Sequence of chain 1.A:
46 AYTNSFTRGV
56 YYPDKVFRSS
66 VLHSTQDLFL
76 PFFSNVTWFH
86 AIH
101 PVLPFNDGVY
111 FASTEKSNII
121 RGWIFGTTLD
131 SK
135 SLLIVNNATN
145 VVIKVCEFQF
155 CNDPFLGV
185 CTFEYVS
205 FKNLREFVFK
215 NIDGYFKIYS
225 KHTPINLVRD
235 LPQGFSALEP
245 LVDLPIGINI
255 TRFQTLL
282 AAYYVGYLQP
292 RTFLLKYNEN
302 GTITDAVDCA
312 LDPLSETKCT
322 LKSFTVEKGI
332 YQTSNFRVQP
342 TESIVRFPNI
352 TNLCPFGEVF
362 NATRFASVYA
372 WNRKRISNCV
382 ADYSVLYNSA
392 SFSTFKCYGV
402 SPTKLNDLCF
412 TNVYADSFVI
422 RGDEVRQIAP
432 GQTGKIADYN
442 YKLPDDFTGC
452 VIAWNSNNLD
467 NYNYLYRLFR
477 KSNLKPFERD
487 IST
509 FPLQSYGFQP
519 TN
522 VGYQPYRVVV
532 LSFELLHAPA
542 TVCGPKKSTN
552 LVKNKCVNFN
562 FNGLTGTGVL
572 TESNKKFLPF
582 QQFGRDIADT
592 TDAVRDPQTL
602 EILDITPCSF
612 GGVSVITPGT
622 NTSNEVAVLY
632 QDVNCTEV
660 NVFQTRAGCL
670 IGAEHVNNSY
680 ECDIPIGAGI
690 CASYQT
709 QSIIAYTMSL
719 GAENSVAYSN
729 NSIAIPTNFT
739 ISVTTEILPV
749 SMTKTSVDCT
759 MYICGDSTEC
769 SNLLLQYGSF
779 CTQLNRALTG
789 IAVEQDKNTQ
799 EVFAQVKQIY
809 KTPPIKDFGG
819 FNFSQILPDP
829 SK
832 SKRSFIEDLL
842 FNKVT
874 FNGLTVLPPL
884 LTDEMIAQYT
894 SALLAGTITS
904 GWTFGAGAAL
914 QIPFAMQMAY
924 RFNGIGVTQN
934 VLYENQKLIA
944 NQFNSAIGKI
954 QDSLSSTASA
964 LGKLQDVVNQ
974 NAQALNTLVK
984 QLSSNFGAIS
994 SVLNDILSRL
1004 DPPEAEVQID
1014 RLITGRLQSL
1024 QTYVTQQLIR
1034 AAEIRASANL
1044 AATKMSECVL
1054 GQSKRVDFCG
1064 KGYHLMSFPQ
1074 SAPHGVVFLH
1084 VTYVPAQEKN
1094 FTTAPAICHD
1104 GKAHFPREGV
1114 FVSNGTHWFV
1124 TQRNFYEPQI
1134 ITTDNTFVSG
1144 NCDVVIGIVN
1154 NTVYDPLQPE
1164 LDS

Binding-site contacts:
Ligand atom N2 contacts residue SER822 of chain 1.A at 4.5 Å.
Ligand atom C4 contacts residue ASN820 of chain 1.A at 4.3 Å.
Ligand atom C5 contacts residue GLN823 of chain 1.A at 4.4 Å.
Ligand atom C2 contacts residue SER822 of chain 1.A at 4.4 Å.
Ligand atom C8 contacts residue ASN820 of chain 1.A at 4.3 Å.
Ligand atom O5 contacts residue GLN823 of chain 1.A at 4.0 Å.
Ligand atom O5 contacts residue ASN820 of chain 1.A at 2.4 Å (h-bond).
Ligand atom C6 contacts residue GLN823 of chain 1.A at 3.9 Å.
Ligand atom C2 contacts residue ASN820 of chain 1.A at 2.5 Å.
Ligand atom O6 contacts residue GLN823 of chain 1.A at 2.8 Å (h-bond).
Ligand atom C5 contacts residue ASN820 of chain 1.A at 3.8 Å.
Ligand atom C7 contacts residue ASN820 of chain 1.A at 3.2 Å.
Ligand atom C3 contacts residue ASN820 of chain 1.A at 3.9 Å.
Ligand atom O7 contacts residue ASN820 of chain 1.A at 3.1 Å (h-bond).
Ligand atom C1 contacts residue ASN820 of chain 1.A at 1.5 Å.
Ligand atom C1 contacts residue SER822 of chain 1.A at 3.5 Å.
Ligand atom C5 contacts residue SER822 of chain 1.A at 4.3 Å.
Ligand atom O5 contacts residue SER822 of chain 1.A at 4.2 Å.
Ligand atom N2 contacts residue ASN820 of chain 1.A at 2.9 Å (h-bond).

The protein below binds the small molecule below.
Small molecule (SMILES): CC(=O)N[C@H]1[C@H](O[C@H]2[C@H](O)[C@@H](NC(C)=O)CO[C@@H]2CO)O[C@H](CO)[C@@H](O)[C@@H]1O